This small molecule binds to this protein.
Small molecule (SMILES): C=C(Oc1cccc(C(=O)O)c1)C(=O)O

Binding-site contacts:
Ligand atom C01 contacts residue VAL85 of chain 1.B at 3.8 Å (hydrophobic).
Ligand atom C04 contacts residue PHE187 of chain 1.B at 3.4 Å (hydrophobic).
Ligand atom C09 contacts residue THR112 of chain 1.B at 3.7 Å.
Ligand atom O11 contacts residue ARG111 of chain 1.B at 3.7 Å.
Ligand atom C09 contacts residue ARG111 of chain 1.B at 3.7 Å.
Ligand atom C13 contacts residue SER87 of chain 1.B at 3.3 Å.
Ligand atom C12 contacts residue PHE187 of chain 1.B at 3.6 Å (hydrophobic).
Ligand atom O10 contacts residue THR60 of chain 1.B at 2.7 Å (h-bond).
Ligand atom O15 contacts residue ASN18 of chain 1.B at 3.8 Å.
Ligand atom C02 contacts residue CYS88 of chain 1.B at 3.4 Å (hydrophobic).
Ligand atom C09 contacts residue THR60 of chain 1.B at 3.5 Å.
Ligand atom O11 contacts residue THR112 of chain 1.B at 3.6 Å (h-bond).
Ligand atom C09 contacts residue ILE151 of chain 1.B at 3.8 Å (hydrophobic).
Ligand atom C13 contacts residue CYS88 of chain 1.B at 3.8 Å (hydrophobic).
Ligand atom O11 contacts residue SER110 of chain 1.B at 2.5 Å (h-bond).
Ligand atom O03 contacts residue PHE187 of chain 1.B at 3.3 Å.
Ligand atom C12 contacts residue SER113 of chain 1.B at 3.6 Å.
Ligand atom O14 contacts residue TYR243 of chain 1.B at 3.5 Å (h-bond).
Ligand atom C06 contacts residue PRO42 of chain 1.B at 3.8 Å (hydrophobic).
Ligand atom O10 contacts residue SER110 of chain 1.B at 3.6 Å.
Ligand atom C13 contacts residue GLY152 of chain 1.B at 3.6 Å.
Ligand atom O11 contacts residue SER113 of chain 1.B at 2.9 Å (h-bond).
Ligand atom C09 contacts residue SER110 of chain 1.B at 3.5 Å.
Ligand atom C09 contacts residue SER113 of chain 1.B at 3.8 Å.
Ligand atom O10 contacts residue THR112 of chain 1.B at 3.2 Å (h-bond).
Ligand atom O10 contacts residue ARG111 of chain 1.B at 2.9 Å (salt-bridge).
Ligand atom C02 contacts residue SER87 of chain 1.B at 3.7 Å.
Ligand atom O14 contacts residue ASN18 of chain 1.B at 2.8 Å (h-bond).
Ligand atom O15 contacts residue GLY152 of chain 1.B at 2.9 Å (h-bond).
Ligand atom C01 contacts residue VAL79 of chain 1.B at 3.6 Å (hydrophobic).
Ligand atom O15 contacts residue ILE151 of chain 1.B at 3.3 Å.
Ligand atom C13 contacts residue ASN18 of chain 1.B at 3.3 Å.
Ligand atom O14 contacts residue GLY152 of chain 1.B at 3.4 Å (h-bond).
Ligand atom C01 contacts residue SER87 of chain 1.B at 3.4 Å.
Ligand atom O15 contacts residue SER87 of chain 1.B at 3.6 Å (h-bond).
Ligand atom O11 contacts residue ILE151 of chain 1.B at 3.7 Å.
Ligand atom O14 contacts residue SER87 of chain 1.B at 2.5 Å (h-bond).
Ligand atom O03 contacts residue CYS88 of chain 1.B at 3.1 Å (h-bond).
Ligand atom C08 contacts residue ILE151 of chain 1.B at 3.8 Å (hydrophobic).
Ligand atom C07 contacts residue PRO42 of chain 1.B at 3.6 Å (hydrophobic).

Sequence of chain 1.B:
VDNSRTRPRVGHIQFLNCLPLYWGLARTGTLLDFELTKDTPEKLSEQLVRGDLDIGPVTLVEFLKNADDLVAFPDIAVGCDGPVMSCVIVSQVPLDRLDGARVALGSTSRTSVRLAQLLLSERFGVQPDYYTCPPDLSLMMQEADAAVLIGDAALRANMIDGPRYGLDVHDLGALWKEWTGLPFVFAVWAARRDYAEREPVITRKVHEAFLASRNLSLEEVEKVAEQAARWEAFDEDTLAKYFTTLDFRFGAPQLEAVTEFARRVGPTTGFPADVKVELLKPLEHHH